The protein below binds the small molecule below.
Small molecule (SMILES): CC(=O)N[C@@H]1[C@@H](O)[C@H](O)[C@@H](CO)O[C@H]1O

Binding-site contacts:
Ligand atom C7 contacts residue TYR90 of chain 3.E at 4.2 Å (hydrophobic).
Ligand atom C3 contacts residue ASN118 of chain 3.E at 3.8 Å.
Ligand atom N2 contacts residue ASN118 of chain 3.E at 2.9 Å (h-bond).
Ligand atom C7 contacts residue ASN118 of chain 3.E at 3.3 Å.
Ligand atom C1 contacts residue ASN118 of chain 3.E at 1.4 Å.
Ligand atom C8 contacts residue ASN118 of chain 3.E at 4.3 Å.
Ligand atom N2 contacts residue TYR90 of chain 3.E at 4.2 Å.
Ligand atom O7 contacts residue SER66 of chain 3.E at 3.6 Å.
Ligand atom C1 contacts residue SER66 of chain 3.E at 4.4 Å.
Ligand atom C6 contacts residue THR120 of chain 3.E at 4.0 Å.
Ligand atom C8 contacts residue ASP67 of chain 3.E at 4.0 Å.
Ligand atom C7 contacts residue ASP67 of chain 3.E at 4.3 Å.
Ligand atom O7 contacts residue ASP67 of chain 3.E at 4.3 Å.
Ligand atom O6 contacts residue PHE119 of chain 3.E at 3.2 Å (h-bond).
Ligand atom C8 contacts residue TYR90 of chain 3.E at 3.6 Å (hydrophobic).
Ligand atom O5 contacts residue THR120 of chain 3.E at 3.7 Å.
Ligand atom O6 contacts residue THR89 of chain 3.E at 3.8 Å.
Ligand atom O5 contacts residue ASN118 of chain 3.E at 2.4 Å (h-bond).
Ligand atom C4 contacts residue ASN118 of chain 3.E at 4.2 Å.
Ligand atom O6 contacts residue ASN118 of chain 3.E at 4.1 Å.
Ligand atom O7 contacts residue ASN118 of chain 3.E at 3.4 Å (h-bond).
Ligand atom C5 contacts residue ASN118 of chain 3.E at 3.6 Å.
Ligand atom O6 contacts residue THR120 of chain 3.E at 3.5 Å (h-bond).
Ligand atom O5 contacts residue SER66 of chain 3.E at 4.3 Å.
Ligand atom C2 contacts residue ASN118 of chain 3.E at 2.5 Å.
Ligand atom C5 contacts residue THR120 of chain 3.E at 4.5 Å.

Sequence of chain 3.E:
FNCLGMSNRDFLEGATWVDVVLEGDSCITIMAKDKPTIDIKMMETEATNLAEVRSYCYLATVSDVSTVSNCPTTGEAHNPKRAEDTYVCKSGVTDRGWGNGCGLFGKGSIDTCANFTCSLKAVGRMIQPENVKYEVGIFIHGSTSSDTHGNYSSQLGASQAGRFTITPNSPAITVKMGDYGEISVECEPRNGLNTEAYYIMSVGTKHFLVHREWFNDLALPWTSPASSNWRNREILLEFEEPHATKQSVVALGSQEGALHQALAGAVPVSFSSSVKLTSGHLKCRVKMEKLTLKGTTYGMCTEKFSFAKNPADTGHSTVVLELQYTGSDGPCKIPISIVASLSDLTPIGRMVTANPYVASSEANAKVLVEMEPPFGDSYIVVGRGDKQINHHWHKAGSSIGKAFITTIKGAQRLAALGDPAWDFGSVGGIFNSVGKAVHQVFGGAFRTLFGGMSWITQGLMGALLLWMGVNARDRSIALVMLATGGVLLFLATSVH